Binding-site contacts:
Ligand atom O1G contacts residue GLN34 of chain 1.O at 3.3 Å.
Ligand atom O6 contacts residue LYS216 of chain 1.O at 3.0 Å (salt-bridge).
Ligand atom C6 contacts residue LYS216 of chain 1.O at 3.5 Å.
Ligand atom O3' contacts residue GLN249 of chain 1.O at 3.0 Å (h-bond).
Ligand atom O1B contacts residue GLY37 of chain 1.O at 3.0 Å (h-bond).
Ligand atom C2 contacts residue ASN246 of chain 1.O at 3.4 Å.
Ligand atom O2B contacts residue SER39 of chain 1.O at 2.9 Å (h-bond).
Ligand atom O1A contacts residue SER40 of chain 1.O at 2.6 Å (h-bond).
Ligand atom N1 contacts residue ASN246 of chain 1.O at 3.0 Å (h-bond).
Ligand atom O2' contacts residue SER248 of chain 1.O at 3.0 Å.
Ligand atom O1G contacts residue LYS38 of chain 1.O at 2.6 Å (salt-bridge).
Ligand atom O1B contacts residue LYS38 of chain 1.O at 3.0 Å (salt-bridge).
Ligand atom O4' contacts residue LYS216 of chain 1.O at 3.4 Å.
Ligand atom O2B contacts residue MG1 of chain 1.FA at 2.1 Å.
Ligand atom O2' contacts residue ARG247 of chain 1.O at 2.9 Å (salt-bridge).
Ligand atom O2' contacts residue ILE252 of chain 1.O at 3.1 Å.
Ligand atom O2G contacts residue THR59 of chain 1.O at 3.2 Å (h-bond).
Ligand atom N3 contacts residue ARG247 of chain 1.O at 3.3 Å (salt-bridge).
Ligand atom PB contacts residue MG1 of chain 1.FA at 3.3 Å.
Ligand atom O2A contacts residue GLY54 of chain 1.O at 3.0 Å (h-bond).
Ligand atom O3G contacts residue THR59 of chain 1.O at 2.8 Å (h-bond).
Ligand atom N1 contacts residue ASP218 of chain 1.O at 2.9 Å (salt-bridge).
Ligand atom O6 contacts residue ASN246 of chain 1.O at 2.8 Å (h-bond).
Ligand atom C4 contacts residue ARG247 of chain 1.O at 3.2 Å.
Ligand atom O1B contacts residue SER35 of chain 1.O at 3.5 Å (h-bond).
Ligand atom C5' contacts residue GLY54 of chain 1.O at 3.0 Å.
Ligand atom O2G contacts residue VAL58 of chain 1.O at 2.8 Å (h-bond).
Ligand atom C4' contacts residue GLY54 of chain 1.O at 3.4 Å.
Ligand atom O3A contacts residue GLY37 of chain 1.O at 3.3 Å.
Ligand atom C6 contacts residue ASN246 of chain 1.O at 3.4 Å.
Ligand atom N2 contacts residue ASP218 of chain 1.O at 3.0 Å (salt-bridge).
Ligand atom O1G contacts residue SER35 of chain 1.O at 3.1 Å (h-bond).
Ligand atom PG contacts residue MG1 of chain 1.FA at 3.3 Å.
Ligand atom O2A contacts residue ARG53 of chain 1.O at 3.3 Å.
Ligand atom O2' contacts residue GLN249 of chain 1.O at 3.2 Å (h-bond).
Ligand atom N2 contacts residue LEU219 of chain 1.O at 3.4 Å.
Ligand atom O3G contacts residue MG1 of chain 1.FA at 1.9 Å.
Ligand atom O1B contacts residue SER36 of chain 1.O at 3.2 Å (h-bond).
Ligand atom N9 contacts residue ARG247 of chain 1.O at 3.3 Å (salt-bridge).
Ligand atom O3' contacts residue THR55 of chain 1.O at 3.4 Å.

Sequence of chain 1.O:
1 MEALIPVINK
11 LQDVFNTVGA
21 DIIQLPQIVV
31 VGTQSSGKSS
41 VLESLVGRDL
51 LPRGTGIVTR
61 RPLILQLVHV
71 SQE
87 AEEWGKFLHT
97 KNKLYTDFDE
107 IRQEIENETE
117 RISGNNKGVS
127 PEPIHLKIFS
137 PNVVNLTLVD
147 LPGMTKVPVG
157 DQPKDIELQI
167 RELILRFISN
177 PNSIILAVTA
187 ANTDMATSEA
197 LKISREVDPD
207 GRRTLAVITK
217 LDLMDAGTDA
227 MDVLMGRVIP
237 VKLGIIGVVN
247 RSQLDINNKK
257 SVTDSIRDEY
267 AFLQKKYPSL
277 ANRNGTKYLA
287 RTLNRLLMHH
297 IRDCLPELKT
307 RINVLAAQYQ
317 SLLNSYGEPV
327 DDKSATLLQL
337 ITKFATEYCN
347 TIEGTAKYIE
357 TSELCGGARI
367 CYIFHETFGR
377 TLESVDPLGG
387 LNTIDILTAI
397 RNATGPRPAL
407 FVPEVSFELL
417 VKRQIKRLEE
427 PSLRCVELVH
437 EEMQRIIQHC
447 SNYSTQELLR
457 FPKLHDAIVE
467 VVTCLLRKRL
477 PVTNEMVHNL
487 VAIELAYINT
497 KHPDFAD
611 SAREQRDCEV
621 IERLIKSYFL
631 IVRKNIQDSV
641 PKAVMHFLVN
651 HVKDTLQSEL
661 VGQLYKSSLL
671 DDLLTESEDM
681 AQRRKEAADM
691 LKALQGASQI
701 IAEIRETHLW

The protein below binds the small molecule below.
Small molecule (SMILES): Nc1nc2c(ncn2[C@@H]2O[C@H](CO[P](=O)(O)O[P](=O)(O)CP(=O)(O)O)[C@@H](O)[C@H]2O)c(=O)[nH]1